Sequence of chain 1.A:
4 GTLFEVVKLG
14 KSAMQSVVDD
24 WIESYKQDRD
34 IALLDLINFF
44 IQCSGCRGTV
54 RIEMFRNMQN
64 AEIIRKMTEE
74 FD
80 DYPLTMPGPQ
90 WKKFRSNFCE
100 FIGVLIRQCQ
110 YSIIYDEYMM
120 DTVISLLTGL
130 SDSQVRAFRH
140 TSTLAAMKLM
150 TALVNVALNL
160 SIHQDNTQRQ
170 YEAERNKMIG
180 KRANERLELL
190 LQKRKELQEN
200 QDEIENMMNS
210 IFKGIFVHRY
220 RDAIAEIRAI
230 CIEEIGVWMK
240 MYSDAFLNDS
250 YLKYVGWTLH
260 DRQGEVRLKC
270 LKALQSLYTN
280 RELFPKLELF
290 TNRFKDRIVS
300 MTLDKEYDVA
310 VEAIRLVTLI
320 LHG

The protein below binds the small molecule below.
Small molecule (SMILES): CC(=O)N1CCN(CCCc2ccccc2)CC1

Binding-site contacts:
Ligand atom C2 contacts residue MET61 of chain 1.A at 3.2 Å (hydrophobic).
Ligand atom C11 contacts residue ILE66 of chain 1.A at 3.0 Å (hydrophobic).
Ligand atom N1 contacts residue ASN63 of chain 1.A at 3.2 Å (h-bond).
Ligand atom C1 contacts residue GLN62 of chain 1.A at 3.2 Å.
Ligand atom C10 contacts residue LEU125 of chain 1.A at 3.7 Å (hydrophobic).
Ligand atom C3 contacts residue PHE58 of chain 1.A at 3.5 Å (hydrophobic).
Ligand atom C3 contacts residue ASN63 of chain 1.A at 3.8 Å.
Ligand atom C5 contacts residue PHE58 of chain 1.A at 3.6 Å (hydrophobic).
Ligand atom C9 contacts residue LEU125 of chain 1.A at 3.5 Å (hydrophobic).
Ligand atom O contacts residue ARG59 of chain 1.A at 3.4 Å (salt-bridge).
Ligand atom C contacts residue GLN62 of chain 1.A at 3.8 Å.
Ligand atom O contacts residue MET61 of chain 1.A at 3.5 Å (h-bond).
Ligand atom O contacts residue GLN62 of chain 1.A at 2.8 Å (h-bond).
Ligand atom C1 contacts residue ARG59 of chain 1.A at 3.8 Å.
Ligand atom N contacts residue PHE58 of chain 1.A at 3.4 Å (h-bond).
Ligand atom C4 contacts residue ASN63 of chain 1.A at 3.1 Å.
Ligand atom N contacts residue ARG59 of chain 1.A at 4.1 Å.
Ligand atom C5 contacts residue THR121 of chain 1.A at 3.8 Å.
Ligand atom C14 contacts residue PHE58 of chain 1.A at 3.8 Å (hydrophobic).
Ligand atom C13 contacts residue PHE58 of chain 1.A at 3.9 Å (hydrophobic).
Ligand atom C6 contacts residue THR121 of chain 1.A at 3.5 Å.
Ligand atom C5 contacts residue ILE40 of chain 1.A at 3.6 Å (hydrophobic).
Ligand atom C12 contacts residue ILE66 of chain 1.A at 3.5 Å (hydrophobic).
Ligand atom C8 contacts residue LEU125 of chain 1.A at 3.5 Å (hydrophobic).
Ligand atom C10 contacts residue ILE67 of chain 1.A at 4.0 Å (hydrophobic).
Ligand atom C10 contacts residue ILE66 of chain 1.A at 3.6 Å (hydrophobic).
Ligand atom N contacts residue GLN62 of chain 1.A at 4.0 Å.
Ligand atom C2 contacts residue ARG59 of chain 1.A at 4.1 Å.
Ligand atom C8 contacts residue ASN63 of chain 1.A at 3.4 Å.
Ligand atom C7 contacts residue ILE40 of chain 1.A at 3.6 Å (hydrophobic).
Ligand atom C2 contacts residue PHE58 of chain 1.A at 2.4 Å (hydrophobic).
Ligand atom C3 contacts residue MET61 of chain 1.A at 3.1 Å (hydrophobic).
Ligand atom C9 contacts residue ASN63 of chain 1.A at 3.3 Å.
Ligand atom C9 contacts residue ILE67 of chain 1.A at 4.0 Å (hydrophobic).
Ligand atom C12 contacts residue ILE40 of chain 1.A at 3.3 Å (hydrophobic).
Ligand atom C6 contacts residue ILE40 of chain 1.A at 3.4 Å (hydrophobic).
Ligand atom C10 contacts residue ASN63 of chain 1.A at 3.6 Å.
Ligand atom C5 contacts residue ASN63 of chain 1.A at 4.0 Å.
Ligand atom C7 contacts residue ASN63 of chain 1.A at 3.7 Å.
Ligand atom C6 contacts residue ASN63 of chain 1.A at 3.9 Å.